This small molecule binds to this protein.
Small molecule (SMILES): CC(=O)N[C@@H]1[C@@H](O)[C@H](O)[C@@H](CO)O[C@H]1O

Sequence of chain 1.D:
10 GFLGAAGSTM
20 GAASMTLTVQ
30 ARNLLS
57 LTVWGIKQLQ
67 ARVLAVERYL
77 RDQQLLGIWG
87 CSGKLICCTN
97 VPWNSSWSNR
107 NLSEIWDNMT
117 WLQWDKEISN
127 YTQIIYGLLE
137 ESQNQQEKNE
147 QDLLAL

Sequence of chain 1.C:
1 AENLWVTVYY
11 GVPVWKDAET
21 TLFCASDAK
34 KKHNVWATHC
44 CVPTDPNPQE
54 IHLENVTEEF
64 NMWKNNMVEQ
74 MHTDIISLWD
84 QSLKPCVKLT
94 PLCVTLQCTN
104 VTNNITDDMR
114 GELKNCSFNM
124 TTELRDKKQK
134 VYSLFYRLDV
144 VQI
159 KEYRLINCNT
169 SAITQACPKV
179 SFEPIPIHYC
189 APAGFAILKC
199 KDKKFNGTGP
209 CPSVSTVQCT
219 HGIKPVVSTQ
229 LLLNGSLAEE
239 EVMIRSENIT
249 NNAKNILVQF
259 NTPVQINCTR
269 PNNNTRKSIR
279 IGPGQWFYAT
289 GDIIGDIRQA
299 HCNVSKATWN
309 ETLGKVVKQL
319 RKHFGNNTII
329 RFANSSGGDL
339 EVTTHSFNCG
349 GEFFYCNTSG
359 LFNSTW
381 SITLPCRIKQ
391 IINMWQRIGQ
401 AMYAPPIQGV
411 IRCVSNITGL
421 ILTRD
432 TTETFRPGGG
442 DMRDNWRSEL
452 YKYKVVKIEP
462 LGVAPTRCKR

Binding-site contacts:
Ligand atom N2 contacts residue ASN58 of chain 1.C at 2.7 Å (h-bond).
Ligand atom C7 contacts residue ASN58 of chain 1.C at 3.7 Å.
Ligand atom C8 contacts residue GLY16 of chain 1.D at 3.5 Å.
Ligand atom N2 contacts residue GLU57 of chain 1.C at 3.6 Å (salt-bridge).
Ligand atom O5 contacts residue ASN58 of chain 1.C at 2.4 Å (h-bond).
Ligand atom O7 contacts residue ASN58 of chain 1.C at 4.3 Å.
Ligand atom C2 contacts residue ASN58 of chain 1.C at 2.4 Å.
Ligand atom O7 contacts residue GLY16 of chain 1.D at 3.5 Å (h-bond).
Ligand atom C7 contacts residue GLU57 of chain 1.C at 3.9 Å.
Ligand atom C8 contacts residue SER17 of chain 1.D at 3.7 Å.
Ligand atom C1 contacts residue ASN58 of chain 1.C at 1.4 Å.
Ligand atom C3 contacts residue ASN58 of chain 1.C at 3.7 Å.
Ligand atom C2 contacts residue GLY16 of chain 1.D at 4.3 Å.
Ligand atom C5 contacts residue ASN58 of chain 1.C at 3.7 Å.
Ligand atom O7 contacts residue SER17 of chain 1.D at 3.9 Å.
Ligand atom C7 contacts residue SER17 of chain 1.D at 4.2 Å.
Ligand atom C7 contacts residue GLY16 of chain 1.D at 3.3 Å.
Ligand atom C4 contacts residue ASN58 of chain 1.C at 4.1 Å.
Ligand atom N2 contacts residue GLY16 of chain 1.D at 3.8 Å.
Ligand atom C8 contacts residue GLU57 of chain 1.C at 3.5 Å.